A protein and the small-molecule ligand that binds it are described below.
Small molecule (SMILES): Cc1cc(N)nc(CCc2cc(CCN)cc(F)c2F)c1

Sequence of chain 1.C:
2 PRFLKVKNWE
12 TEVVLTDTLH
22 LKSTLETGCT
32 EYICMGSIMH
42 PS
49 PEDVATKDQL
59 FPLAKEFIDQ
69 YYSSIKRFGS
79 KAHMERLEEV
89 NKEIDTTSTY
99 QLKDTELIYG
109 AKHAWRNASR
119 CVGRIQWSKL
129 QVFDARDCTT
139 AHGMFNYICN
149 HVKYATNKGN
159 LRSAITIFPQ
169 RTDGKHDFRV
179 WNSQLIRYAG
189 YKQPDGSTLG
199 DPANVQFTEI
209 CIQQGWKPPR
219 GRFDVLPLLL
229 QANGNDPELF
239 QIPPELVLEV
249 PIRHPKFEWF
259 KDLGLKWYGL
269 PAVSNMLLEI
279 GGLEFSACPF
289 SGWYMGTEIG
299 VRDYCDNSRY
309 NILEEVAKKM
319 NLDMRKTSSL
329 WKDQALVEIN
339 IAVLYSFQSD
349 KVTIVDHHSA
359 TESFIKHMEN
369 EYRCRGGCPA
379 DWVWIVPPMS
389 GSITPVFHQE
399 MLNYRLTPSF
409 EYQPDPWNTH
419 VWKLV

Binding-site contacts:
Ligand atom C18 contacts residue HEM1 of chain 1.P at 3.9 Å.
Ligand atom C08 contacts residue VAL271 of chain 1.C at 3.7 Å (hydrophobic).
Ligand atom C15 contacts residue ARG185 of chain 1.C at 3.9 Å.
Ligand atom F16 contacts residue TYR292 of chain 1.C at 3.2 Å.
Ligand atom N02 contacts residue GLU296 of chain 1.C at 3.1 Å (salt-bridge).
Ligand atom C04 contacts residue HEM1 of chain 1.P at 3.9 Å.
Ligand atom C13 contacts residue GLN182 of chain 1.C at 3.6 Å.
Ligand atom C14 contacts residue GLN182 of chain 1.C at 3.7 Å.
Ligand atom C12 contacts residue GLN182 of chain 1.C at 3.8 Å.
Ligand atom C15 contacts residue TYR266 of chain 1.C at 4.0 Å (hydrophobic).
Ligand atom C07 contacts residue HEM1 of chain 1.P at 3.4 Å.
Ligand atom C16 contacts residue GLN182 of chain 1.C at 3.5 Å.
Ligand atom C02 contacts residue TRP291 of chain 1.C at 4.0 Å (hydrophobic).
Ligand atom C15 contacts residue GLN182 of chain 1.C at 3.7 Å.
Ligand atom C12 contacts residue HEM1 of chain 1.P at 3.9 Å.
Ligand atom F15 contacts residue ARG185 of chain 1.C at 3.2 Å.
Ligand atom F15 contacts residue GLN182 of chain 1.C at 3.9 Å.
Ligand atom C08 contacts residue GLU296 of chain 1.C at 3.8 Å.
Ligand atom C06 contacts residue GLU296 of chain 1.C at 3.6 Å.
Ligand atom C02 contacts residue PRO269 of chain 1.C at 3.9 Å (hydrophobic).
Ligand atom C09 contacts residue VAL271 of chain 1.C at 3.8 Å (hydrophobic).
Ligand atom C07 contacts residue PHE288 of chain 1.C at 3.5 Å (hydrophobic).
Ligand atom N02 contacts residue HEM1 of chain 1.P at 3.4 Å.
Ligand atom C02 contacts residue HEM1 of chain 1.P at 3.7 Å.
Ligand atom F16 contacts residue GLN182 of chain 1.C at 3.7 Å.
Ligand atom N01 contacts residue GLU296 of chain 1.C at 2.7 Å (salt-bridge).
Ligand atom N02 contacts residue PRO269 of chain 1.C at 3.9 Å.
Ligand atom C08 contacts residue HEM1 of chain 1.P at 4.0 Å.
Ligand atom N19 contacts residue HEM1 of chain 1.P at 3.9 Å.
Ligand atom F16 contacts residue PRO269 of chain 1.C at 3.7 Å.
Ligand atom N02 contacts residue TRP291 of chain 1.C at 2.9 Å (h-bond).
Ligand atom F15 contacts residue TYR266 of chain 1.C at 2.7 Å.
Ligand atom C05 contacts residue VAL271 of chain 1.C at 3.5 Å (hydrophobic).
Ligand atom C02 contacts residue GLU296 of chain 1.C at 3.5 Å.
Ligand atom C18 contacts residue GLN182 of chain 1.C at 3.8 Å.
Ligand atom F15 contacts residue TYR292 of chain 1.C at 3.8 Å.
Ligand atom C14 contacts residue ARG185 of chain 1.C at 3.5 Å.
Ligand atom C07 contacts residue GLY290 of chain 1.C at 3.8 Å.
Ligand atom N02 contacts residue TYR292 of chain 1.C at 3.9 Å.
Ligand atom C03 contacts residue HEM1 of chain 1.P at 3.3 Å.